The protein below binds the small molecule below.
Small molecule (SMILES): CC(=O)N[C@H]1[C@H](O[C@H]2[C@H](O)[C@@H](NC(C)=O)CO[C@@H]2CO)O[C@H](CO)[C@@H](O)[C@@H]1O

Binding-site contacts:
Ligand atom C5 contacts residue ASN202 of chain 1.A at 3.8 Å.
Ligand atom O6 contacts residue PRO206 of chain 1.A at 4.3 Å.
Ligand atom O5 contacts residue THR204 of chain 1.A at 4.0 Å.
Ligand atom O7 contacts residue HIS319 of chain 1.A at 3.5 Å.
Ligand atom N2 contacts residue THR204 of chain 1.A at 3.9 Å.
Ligand atom C8 contacts residue ASN202 of chain 1.A at 4.3 Å.
Ligand atom C7 contacts residue ASN202 of chain 1.A at 3.1 Å.
Ligand atom C3 contacts residue THR204 of chain 1.A at 4.2 Å.
Ligand atom C2 contacts residue ASN202 of chain 1.A at 2.6 Å.
Ligand atom C1 contacts residue ASN202 of chain 1.A at 1.5 Å.
Ligand atom C4 contacts residue ASN202 of chain 1.A at 4.4 Å.
Ligand atom C2 contacts residue THR204 of chain 1.A at 4.2 Å.
Ligand atom C3 contacts residue ASN202 of chain 1.A at 3.9 Å.
Ligand atom O7 contacts residue ASN202 of chain 1.A at 3.0 Å (h-bond).
Ligand atom C8 contacts residue ILE240 of chain 1.A at 4.2 Å (hydrophobic).
Ligand atom O7 contacts residue ILE240 of chain 1.A at 4.3 Å.
Ligand atom C8 contacts residue PRO206 of chain 1.A at 3.9 Å (hydrophobic).
Ligand atom C8 contacts residue ILE245 of chain 1.A at 3.9 Å (hydrophobic).
Ligand atom C8 contacts residue SER242 of chain 1.A at 3.2 Å.
Ligand atom C5 contacts residue THR204 of chain 1.A at 3.7 Å.
Ligand atom N2 contacts residue ASN202 of chain 1.A at 2.9 Å (h-bond).
Ligand atom O5 contacts residue ASN202 of chain 1.A at 2.5 Å (h-bond).
Ligand atom C7 contacts residue HIS319 of chain 1.A at 4.4 Å.
Ligand atom O6 contacts residue THR204 of chain 1.A at 4.4 Å.
Ligand atom C7 contacts residue SER242 of chain 1.A at 4.4 Å.
Ligand atom C1 contacts residue THR204 of chain 1.A at 3.8 Å.

Sequence of chain 1.A:
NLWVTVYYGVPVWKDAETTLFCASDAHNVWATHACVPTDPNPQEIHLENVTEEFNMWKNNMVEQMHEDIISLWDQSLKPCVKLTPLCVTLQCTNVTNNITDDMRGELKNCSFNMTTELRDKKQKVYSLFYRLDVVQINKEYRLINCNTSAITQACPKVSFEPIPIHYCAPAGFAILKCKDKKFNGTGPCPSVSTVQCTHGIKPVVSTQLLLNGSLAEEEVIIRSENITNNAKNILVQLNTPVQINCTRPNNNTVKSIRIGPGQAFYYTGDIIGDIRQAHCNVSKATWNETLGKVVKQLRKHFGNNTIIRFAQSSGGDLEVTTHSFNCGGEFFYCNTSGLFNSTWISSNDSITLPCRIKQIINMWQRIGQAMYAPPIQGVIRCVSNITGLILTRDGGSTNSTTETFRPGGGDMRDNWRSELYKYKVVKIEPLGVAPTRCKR